Binding-site contacts:
Ligand atom O5 contacts residue ASN444 of chain 1.A at 2.2 Å (h-bond).
Ligand atom O6 contacts residue GLY448 of chain 1.A at 2.9 Å (h-bond).
Ligand atom C4 contacts residue ASN444 of chain 1.A at 4.1 Å.
Ligand atom O6 contacts residue ASN444 of chain 1.A at 4.4 Å.
Ligand atom C6 contacts residue PRO429 of chain 1.A at 4.2 Å (hydrophobic).
Ligand atom C7 contacts residue ASN444 of chain 1.A at 3.4 Å.
Ligand atom C5 contacts residue PHE435 of chain 1.A at 4.1 Å (hydrophobic).
Ligand atom C1 contacts residue PHE435 of chain 1.A at 4.3 Å (hydrophobic).
Ligand atom C3 contacts residue ASN444 of chain 1.A at 3.7 Å.
Ligand atom C8 contacts residue ASN444 of chain 1.A at 4.5 Å.
Ligand atom C1 contacts residue ASN444 of chain 1.A at 1.4 Å.
Ligand atom C5 contacts residue ASN444 of chain 1.A at 3.5 Å.
Ligand atom C6 contacts residue GLY448 of chain 1.A at 3.9 Å.
Ligand atom C2 contacts residue ASN444 of chain 1.A at 2.4 Å.
Ligand atom O5 contacts residue GLY448 of chain 1.A at 4.4 Å.
Ligand atom O7 contacts residue ASN444 of chain 1.A at 3.5 Å (h-bond).
Ligand atom O5 contacts residue PHE435 of chain 1.A at 4.2 Å.
Ligand atom N2 contacts residue ASN444 of chain 1.A at 2.9 Å (h-bond).

This protein binds this small molecule.
Small molecule (SMILES): CC(=O)N[C@@H]1[C@@H](O)[C@H](O)[C@@H](CO)O[C@H]1O

Sequence of chain 1.A:
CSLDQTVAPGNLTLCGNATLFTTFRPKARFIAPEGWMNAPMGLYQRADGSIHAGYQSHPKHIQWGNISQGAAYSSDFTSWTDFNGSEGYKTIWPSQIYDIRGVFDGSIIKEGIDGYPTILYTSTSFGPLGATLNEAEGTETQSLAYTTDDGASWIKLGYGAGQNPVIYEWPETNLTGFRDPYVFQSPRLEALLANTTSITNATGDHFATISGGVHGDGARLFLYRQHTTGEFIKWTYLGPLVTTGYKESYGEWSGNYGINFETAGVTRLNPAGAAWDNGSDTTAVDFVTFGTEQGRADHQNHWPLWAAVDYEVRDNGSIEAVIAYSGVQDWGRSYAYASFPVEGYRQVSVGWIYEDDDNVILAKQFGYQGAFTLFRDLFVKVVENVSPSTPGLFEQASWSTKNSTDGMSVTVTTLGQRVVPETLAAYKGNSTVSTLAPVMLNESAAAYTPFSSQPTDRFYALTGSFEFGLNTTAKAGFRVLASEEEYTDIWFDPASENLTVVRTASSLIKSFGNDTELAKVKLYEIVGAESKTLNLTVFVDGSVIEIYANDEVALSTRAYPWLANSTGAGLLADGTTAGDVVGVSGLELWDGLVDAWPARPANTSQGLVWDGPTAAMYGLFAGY